Binding-site contacts:
Ligand atom C7 contacts residue ASN178 of chain 1.A at 3.7 Å.
Ligand atom C7 contacts residue VAL171 of chain 1.A at 4.1 Å (hydrophobic).
Ligand atom O4 contacts residue GLN169 of chain 1.A at 4.5 Å.
Ligand atom C2 contacts residue ASN178 of chain 1.A at 2.5 Å.
Ligand atom C2 contacts residue GLN169 of chain 1.A at 3.6 Å.
Ligand atom C5 contacts residue GLN169 of chain 1.A at 3.7 Å.
Ligand atom O7 contacts residue ASN178 of chain 1.A at 3.9 Å.
Ligand atom C1 contacts residue GLN169 of chain 1.A at 3.3 Å.
Ligand atom C7 contacts residue GLN169 of chain 1.A at 4.1 Å.
Ligand atom C4 contacts residue ASN178 of chain 1.A at 4.2 Å.
Ligand atom N2 contacts residue ASN178 of chain 1.A at 3.0 Å (h-bond).
Ligand atom O5 contacts residue ASN178 of chain 1.A at 2.3 Å (h-bond).
Ligand atom C4 contacts residue GLN169 of chain 1.A at 4.0 Å.
Ligand atom N2 contacts residue GLN169 of chain 1.A at 3.1 Å (h-bond).
Ligand atom O3 contacts residue GLN169 of chain 1.A at 4.4 Å.
Ligand atom C8 contacts residue VAL171 of chain 1.A at 3.5 Å (hydrophobic).
Ligand atom C3 contacts residue GLN169 of chain 1.A at 3.3 Å.
Ligand atom C1 contacts residue ASN178 of chain 1.A at 1.4 Å.
Ligand atom C8 contacts residue GLN169 of chain 1.A at 4.1 Å.
Ligand atom C3 contacts residue ASN178 of chain 1.A at 3.8 Å.
Ligand atom N2 contacts residue VAL171 of chain 1.A at 4.2 Å.
Ligand atom C5 contacts residue ASN178 of chain 1.A at 3.6 Å.
Ligand atom O5 contacts residue GLN169 of chain 1.A at 3.9 Å.

Sequence of chain 1.A:
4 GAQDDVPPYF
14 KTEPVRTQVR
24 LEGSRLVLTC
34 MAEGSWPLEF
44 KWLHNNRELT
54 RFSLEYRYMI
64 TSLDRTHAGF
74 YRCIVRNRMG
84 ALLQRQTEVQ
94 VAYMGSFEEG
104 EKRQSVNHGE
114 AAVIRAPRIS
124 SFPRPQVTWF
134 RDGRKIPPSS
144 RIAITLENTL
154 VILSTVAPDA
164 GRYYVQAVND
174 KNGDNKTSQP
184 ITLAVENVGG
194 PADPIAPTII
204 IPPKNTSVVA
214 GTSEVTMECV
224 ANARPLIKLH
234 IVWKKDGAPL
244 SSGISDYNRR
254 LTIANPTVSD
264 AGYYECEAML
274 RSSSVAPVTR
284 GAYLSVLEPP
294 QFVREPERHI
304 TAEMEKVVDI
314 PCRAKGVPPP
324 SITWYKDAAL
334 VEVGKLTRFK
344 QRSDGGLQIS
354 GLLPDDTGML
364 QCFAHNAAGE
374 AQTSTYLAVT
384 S

This protein binds this small molecule.
Small molecule (SMILES): CC(=O)N[C@@H]1[C@@H](O)[C@H](O)[C@@H](CO)O[C@H]1O